Sequence of chain 1.C:
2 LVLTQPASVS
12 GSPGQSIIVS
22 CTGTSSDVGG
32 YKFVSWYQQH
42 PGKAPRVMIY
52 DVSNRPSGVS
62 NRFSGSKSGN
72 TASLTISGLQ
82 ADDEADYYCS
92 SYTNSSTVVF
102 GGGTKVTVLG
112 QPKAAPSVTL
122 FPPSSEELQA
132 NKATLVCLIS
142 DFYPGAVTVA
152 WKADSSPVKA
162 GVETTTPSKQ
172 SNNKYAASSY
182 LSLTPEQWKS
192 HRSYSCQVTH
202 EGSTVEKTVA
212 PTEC

The protein below binds the small molecule below.
Small molecule (SMILES): CC(=O)N[C@H]1[C@H](O[C@H]2[C@H](O)[C@@H](NC(C)=O)CO[C@@H]2CO[C@@H]2O[C@@H](C)[C@@H](O)[C@@H](O)[C@@H]2O)O[C@H](CO)[C@@H](O)[C@@H]1O

Binding-site contacts:
Ligand atom C5 contacts residue SER27 of chain 1.C at 3.9 Å.
Ligand atom C2 contacts residue ASN95 of chain 1.C at 2.4 Å.
Ligand atom C5 contacts residue ASN95 of chain 1.C at 3.7 Å.
Ligand atom C1 contacts residue ASN95 of chain 1.C at 1.4 Å.
Ligand atom C5 contacts residue SER27 of chain 1.C at 3.5 Å.
Ligand atom N2 contacts residue ASN95 of chain 1.C at 2.9 Å (h-bond).
Ligand atom O6 contacts residue SER27 of chain 1.C at 3.5 Å (h-bond).
Ligand atom C6 contacts residue THR25 of chain 1.C at 3.9 Å.
Ligand atom C3 contacts residue SER26 of chain 1.C at 4.5 Å.
Ligand atom O5 contacts residue ASN95 of chain 1.C at 2.4 Å (h-bond).
Ligand atom C6 contacts residue SER27 of chain 1.C at 4.1 Å.
Ligand atom C3 contacts residue ASN95 of chain 1.C at 3.8 Å.
Ligand atom C4 contacts residue SER26 of chain 1.C at 3.3 Å.
Ligand atom C8 contacts residue ASN95 of chain 1.C at 3.7 Å.
Ligand atom O5 contacts residue SER27 of chain 1.C at 4.1 Å.
Ligand atom O4 contacts residue SER26 of chain 1.C at 4.0 Å.
Ligand atom C4 contacts residue SER27 of chain 1.C at 4.4 Å.
Ligand atom C1 contacts residue SER27 of chain 1.C at 4.4 Å.
Ligand atom C5 contacts residue SER26 of chain 1.C at 3.5 Å.
Ligand atom C6 contacts residue SER27 of chain 1.C at 3.5 Å.
Ligand atom C4 contacts residue ASN95 of chain 1.C at 4.2 Å.
Ligand atom C1 contacts residue SER27 of chain 1.C at 4.1 Å.
Ligand atom O7 contacts residue ASN95 of chain 1.C at 3.1 Å (h-bond).
Ligand atom O5 contacts residue SER27 of chain 1.C at 3.1 Å (h-bond).
Ligand atom C6 contacts residue SER26 of chain 1.C at 3.3 Å.
Ligand atom C7 contacts residue ASN95 of chain 1.C at 3.2 Å.